The protein below binds the small molecule below.
Small molecule (SMILES): Cc1ccc2c(c1)C(=O)[C@]1(O)CCN(c3ccccc3)C1=N2

Sequence of chain 1.A:
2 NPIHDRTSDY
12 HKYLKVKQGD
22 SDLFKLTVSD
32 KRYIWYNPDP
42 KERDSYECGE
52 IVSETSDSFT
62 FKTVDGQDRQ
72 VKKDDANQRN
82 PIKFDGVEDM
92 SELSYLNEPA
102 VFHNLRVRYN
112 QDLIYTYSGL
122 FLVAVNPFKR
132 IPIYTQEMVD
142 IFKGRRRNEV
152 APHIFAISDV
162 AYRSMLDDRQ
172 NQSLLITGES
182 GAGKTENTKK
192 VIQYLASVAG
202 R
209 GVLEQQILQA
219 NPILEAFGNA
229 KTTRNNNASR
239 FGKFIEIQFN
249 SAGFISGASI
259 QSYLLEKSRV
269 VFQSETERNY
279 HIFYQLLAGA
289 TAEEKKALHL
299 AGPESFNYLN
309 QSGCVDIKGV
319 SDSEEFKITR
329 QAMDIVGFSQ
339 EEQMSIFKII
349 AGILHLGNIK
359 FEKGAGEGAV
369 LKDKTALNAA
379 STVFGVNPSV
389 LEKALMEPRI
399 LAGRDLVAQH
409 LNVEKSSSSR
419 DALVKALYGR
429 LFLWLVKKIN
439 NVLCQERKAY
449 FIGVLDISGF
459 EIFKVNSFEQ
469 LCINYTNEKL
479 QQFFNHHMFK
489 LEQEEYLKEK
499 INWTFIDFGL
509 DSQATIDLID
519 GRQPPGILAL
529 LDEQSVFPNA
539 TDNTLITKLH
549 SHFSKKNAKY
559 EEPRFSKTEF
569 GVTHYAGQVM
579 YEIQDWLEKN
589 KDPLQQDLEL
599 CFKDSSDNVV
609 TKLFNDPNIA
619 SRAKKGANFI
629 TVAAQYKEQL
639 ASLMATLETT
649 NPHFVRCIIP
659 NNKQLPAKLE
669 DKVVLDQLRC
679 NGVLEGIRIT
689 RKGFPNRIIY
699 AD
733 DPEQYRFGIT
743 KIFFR

Binding-site contacts:
Ligand atom C9 contacts residue TYR261 of chain 1.A at 3.9 Å (hydrophobic).
Ligand atom O1 contacts residue TYR261 of chain 1.A at 3.4 Å.
Ligand atom C6 contacts residue THR474 of chain 1.A at 3.8 Å.
Ligand atom O1 contacts residue GLY240 of chain 1.A at 2.8 Å (h-bond).
Ligand atom C13 contacts residue CYS470 of chain 1.A at 3.6 Å (hydrophobic).
Ligand atom C18 contacts residue TYR261 of chain 1.A at 3.6 Å (hydrophobic).
Ligand atom C18 contacts residue LEU641 of chain 1.A at 3.5 Å (hydrophobic).
Ligand atom C17 contacts residue LEU262 of chain 1.A at 3.7 Å (hydrophobic).
Ligand atom C12 contacts residue LEU262 of chain 1.A at 3.5 Å (hydrophobic).
Ligand atom C5 contacts residue TYR261 of chain 1.A at 3.5 Å (hydrophobic).
Ligand atom C1 contacts residue LEU262 of chain 1.A at 3.0 Å (hydrophobic).
Ligand atom N2 contacts residue TYR634 of chain 1.A at 3.8 Å.
Ligand atom C14 contacts residue LEU262 of chain 1.A at 3.7 Å (hydrophobic).
Ligand atom C1 contacts residue ARG238 of chain 1.A at 3.5 Å.
Ligand atom C11 contacts residue LEU262 of chain 1.A at 3.3 Å (hydrophobic).
Ligand atom C2 contacts residue LEU262 of chain 1.A at 3.7 Å (hydrophobic).
Ligand atom C6 contacts residue TYR261 of chain 1.A at 3.5 Å (hydrophobic).
Ligand atom C7 contacts residue TYR261 of chain 1.A at 3.5 Å (hydrophobic).
Ligand atom C9 contacts residue GLN637 of chain 1.A at 3.7 Å.
Ligand atom C2 contacts residue SER456 of chain 1.A at 3.2 Å.
Ligand atom O1 contacts residue PHE239 of chain 1.A at 3.5 Å.
Ligand atom C3 contacts residue LEU262 of chain 1.A at 3.3 Å (hydrophobic).
Ligand atom C16 contacts residue GLU467 of chain 1.A at 3.5 Å.
Ligand atom O2 contacts residue SER456 of chain 1.A at 3.4 Å (h-bond).
Ligand atom C4 contacts residue GLY240 of chain 1.A at 3.7 Å.
Ligand atom C17 contacts residue LEU263 of chain 1.A at 3.7 Å (hydrophobic).
Ligand atom O1 contacts residue LEU262 of chain 1.A at 2.5 Å (h-bond).
Ligand atom C9 contacts residue TYR634 of chain 1.A at 3.2 Å (hydrophobic).
Ligand atom C14 contacts residue CYS470 of chain 1.A at 3.8 Å (hydrophobic).
Ligand atom C2 contacts residue ILE471 of chain 1.A at 3.8 Å (hydrophobic).
Ligand atom C3 contacts residue GLY240 of chain 1.A at 3.5 Å.
Ligand atom C10 contacts residue TYR261 of chain 1.A at 3.6 Å (hydrophobic).
Ligand atom C8 contacts residue GLN637 of chain 1.A at 3.8 Å.
Ligand atom C13 contacts residue LEU262 of chain 1.A at 3.9 Å (hydrophobic).
Ligand atom C16 contacts residue LEU263 of chain 1.A at 3.8 Å (hydrophobic).
Ligand atom C8 contacts residue TYR634 of chain 1.A at 3.8 Å (hydrophobic).
Ligand atom N2 contacts residue LEU262 of chain 1.A at 3.8 Å.
Ligand atom O2 contacts residue GLY240 of chain 1.A at 3.4 Å.
Ligand atom C10 contacts residue TYR634 of chain 1.A at 3.7 Å (hydrophobic).
Ligand atom N1 contacts residue LEU262 of chain 1.A at 3.1 Å (h-bond).